A small-molecule ligand and the protein it binds are described below.
Small molecule (SMILES): CC(=O)N[C@@H]1[C@@H](O)[C@H](O)[C@@H](CO)O[C@H]1O

Binding-site contacts:
Ligand atom O7 contacts residue ASN256 of chain 2.B at 3.1 Å (h-bond).
Ligand atom C8 contacts residue THR258 of chain 2.B at 4.2 Å.
Ligand atom C7 contacts residue ASN256 of chain 2.B at 3.3 Å.
Ligand atom C5 contacts residue ASN256 of chain 2.B at 3.6 Å.
Ligand atom N2 contacts residue ASN256 of chain 2.B at 3.0 Å (h-bond).
Ligand atom C2 contacts residue ASN256 of chain 2.B at 2.4 Å.
Ligand atom O5 contacts residue GLU259 of chain 2.B at 4.2 Å.
Ligand atom O5 contacts residue ASN256 of chain 2.B at 2.3 Å (h-bond).
Ligand atom C1 contacts residue ASN256 of chain 2.B at 1.4 Å.
Ligand atom C5 contacts residue GLU259 of chain 2.B at 4.0 Å.
Ligand atom C1 contacts residue GLU259 of chain 2.B at 4.4 Å.
Ligand atom C3 contacts residue ASN256 of chain 2.B at 3.7 Å.
Ligand atom C4 contacts residue ASN256 of chain 2.B at 4.1 Å.

Sequence of chain 2.B:
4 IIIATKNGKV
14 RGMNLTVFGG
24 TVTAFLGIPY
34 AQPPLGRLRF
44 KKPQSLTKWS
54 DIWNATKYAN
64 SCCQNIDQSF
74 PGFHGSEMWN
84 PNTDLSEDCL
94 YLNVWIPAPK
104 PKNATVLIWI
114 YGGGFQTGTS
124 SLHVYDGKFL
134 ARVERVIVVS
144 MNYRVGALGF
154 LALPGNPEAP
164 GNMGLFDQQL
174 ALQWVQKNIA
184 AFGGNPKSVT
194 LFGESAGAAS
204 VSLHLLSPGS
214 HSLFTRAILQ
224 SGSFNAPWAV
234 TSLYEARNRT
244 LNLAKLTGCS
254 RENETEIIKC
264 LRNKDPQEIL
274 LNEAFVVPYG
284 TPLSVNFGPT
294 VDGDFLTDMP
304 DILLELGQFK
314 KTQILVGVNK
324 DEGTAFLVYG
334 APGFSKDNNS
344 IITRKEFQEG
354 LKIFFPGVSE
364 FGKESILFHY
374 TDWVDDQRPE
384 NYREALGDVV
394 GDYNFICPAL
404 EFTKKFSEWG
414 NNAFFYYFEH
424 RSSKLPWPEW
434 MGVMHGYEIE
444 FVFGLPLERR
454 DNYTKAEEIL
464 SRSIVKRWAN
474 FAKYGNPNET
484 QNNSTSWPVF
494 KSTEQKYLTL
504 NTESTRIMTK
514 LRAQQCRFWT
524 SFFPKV